Binding-site contacts:
Ligand atom C06 contacts residue TYR152 of chain 1.B at 3.5 Å (hydrophobic).
Ligand atom C07 contacts residue PRO122 of chain 1.B at 4.3 Å (hydrophobic).
Ligand atom O08 contacts residue GLY142 of chain 1.B at 3.3 Å.
Ligand atom C07 contacts residue TYR141 of chain 1.B at 3.7 Å (hydrophobic).
Ligand atom C10 contacts residue GLY142 of chain 1.B at 4.2 Å.
Ligand atom N09 contacts residue SER126 of chain 1.B at 3.0 Å (h-bond).
Ligand atom O08 contacts residue TYR141 of chain 1.B at 3.1 Å.
Ligand atom O01 contacts residue DMS1 of chain 1.G at 3.2 Å (h-bond).
Ligand atom N09 contacts residue TYR152 of chain 1.B at 3.5 Å (h-bond).
Ligand atom O08 contacts residue THR125 of chain 1.B at 3.9 Å.
Ligand atom C05 contacts residue ALA123 of chain 1.B at 3.9 Å (hydrophobic).
Ligand atom C04 contacts residue TYR152 of chain 1.B at 3.7 Å (hydrophobic).
Ligand atom C02 contacts residue DMS1 of chain 1.G at 4.1 Å.
Ligand atom C05 contacts residue PRO122 of chain 1.B at 4.1 Å (hydrophobic).
Ligand atom C06 contacts residue TYR121 of chain 1.B at 3.2 Å (hydrophobic).
Ligand atom C10 contacts residue DMS1 of chain 1.G at 3.6 Å.
Ligand atom C14 contacts residue VAL146 of chain 1.B at 3.6 Å (hydrophobic).
Ligand atom N09 contacts residue ALA123 of chain 1.B at 4.2 Å.
Ligand atom N15 contacts residue TYR152 of chain 1.B at 3.8 Å.
Ligand atom O08 contacts residue ALA123 of chain 1.B at 4.0 Å.
Ligand atom C07 contacts residue ALA123 of chain 1.B at 4.2 Å (hydrophobic).
Ligand atom C07 contacts residue SER126 of chain 1.B at 3.4 Å.
Ligand atom C05 contacts residue TYR152 of chain 1.B at 4.1 Å (hydrophobic).
Ligand atom C10 contacts residue TYR152 of chain 1.B at 4.0 Å (hydrophobic).
Ligand atom C12 contacts residue VAL146 of chain 1.B at 4.0 Å (hydrophobic).
Ligand atom C04 contacts residue ALA123 of chain 1.B at 4.2 Å (hydrophobic).
Ligand atom C06 contacts residue TYR141 of chain 1.B at 3.4 Å (hydrophobic).
Ligand atom C05 contacts residue TYR121 of chain 1.B at 3.0 Å (hydrophobic).
Ligand atom N15 contacts residue VAL146 of chain 1.B at 4.2 Å.
Ligand atom C10 contacts residue ALA123 of chain 1.B at 3.8 Å (hydrophobic).
Ligand atom C06 contacts residue PRO122 of chain 1.B at 4.0 Å (hydrophobic).
Ligand atom O08 contacts residue PRO122 of chain 1.B at 4.2 Å.
Ligand atom O08 contacts residue SER126 of chain 1.B at 3.0 Å (h-bond).
Ligand atom N03 contacts residue ALA123 of chain 1.B at 4.2 Å.
Ligand atom N09 contacts residue GLY142 of chain 1.B at 3.4 Å (h-bond).
Ligand atom S13 contacts residue VAL146 of chain 1.B at 3.3 Å.
Ligand atom C07 contacts residue GLY142 of chain 1.B at 3.8 Å.
Ligand atom C07 contacts residue TYR152 of chain 1.B at 3.9 Å (hydrophobic).
Ligand atom N09 contacts residue DMS1 of chain 1.G at 4.2 Å.
Ligand atom C10 contacts residue SER126 of chain 1.B at 3.9 Å.

The protein below binds the small molecule below.
Small molecule (SMILES): O=C1CC[C@@H](NC(=O)c2cscn2)CN1

Sequence of chain 1.B:
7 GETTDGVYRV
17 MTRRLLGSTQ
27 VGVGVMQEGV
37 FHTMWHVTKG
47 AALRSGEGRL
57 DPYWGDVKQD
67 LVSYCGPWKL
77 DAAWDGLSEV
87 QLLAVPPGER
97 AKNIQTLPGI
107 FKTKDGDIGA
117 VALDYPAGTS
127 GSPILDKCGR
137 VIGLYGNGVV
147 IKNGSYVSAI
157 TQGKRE